Binding-site contacts:
Ligand atom C3 contacts residue HIS10 of chain 1.A at 3.9 Å.
Ligand atom O10 contacts residue GLY12 of chain 1.A at 4.5 Å.
Ligand atom S18 contacts residue ASP19 of chain 1.A at 3.6 Å (salt-bridge).
Ligand atom O9 contacts residue TRP5 of chain 1.A at 3.6 Å.
Ligand atom C2 contacts residue HIS10 of chain 1.A at 3.1 Å.
Ligand atom C6 contacts residue HIS4 of chain 1.A at 3.8 Å.
Ligand atom N8 contacts residue ASP19 of chain 1.A at 2.8 Å (salt-bridge).
Ligand atom O9 contacts residue ASP19 of chain 1.A at 3.4 Å (salt-bridge).
Ligand atom N8 contacts residue HIS15 of chain 1.A at 3.0 Å (h-bond).
Ligand atom O10 contacts residue TRP5 of chain 1.A at 3.8 Å.
Ligand atom S18 contacts residue TRP16 of chain 1.A at 4.3 Å.
Ligand atom C2 contacts residue ASN11 of chain 1.A at 3.9 Å.
Ligand atom C4 contacts residue ASP19 of chain 1.A at 4.0 Å.
Ligand atom O10 contacts residue ASN11 of chain 1.A at 3.7 Å.
Ligand atom N8 contacts residue TRP16 of chain 1.A at 3.9 Å.
Ligand atom C3 contacts residue HIS15 of chain 1.A at 3.8 Å.
Ligand atom C1 contacts residue HIS10 of chain 1.A at 4.1 Å.
Ligand atom O9 contacts residue PHE20 of chain 1.A at 3.8 Å.
Ligand atom O10 contacts residue TRP16 of chain 1.A at 3.3 Å.
Ligand atom N11 contacts residue HIS10 of chain 1.A at 4.0 Å.
Ligand atom C3 contacts residue ASN11 of chain 1.A at 4.0 Å.
Ligand atom N8 contacts residue LYS18 of chain 1.A at 4.1 Å.
Ligand atom C5 contacts residue ASP19 of chain 1.A at 3.8 Å.
Ligand atom O10 contacts residue HIS15 of chain 1.A at 3.6 Å.
Ligand atom S18 contacts residue TRP5 of chain 1.A at 4.2 Å.
Ligand atom S18 contacts residue HIS15 of chain 1.A at 4.0 Å.
Ligand atom C5 contacts residue HIS4 of chain 1.A at 4.0 Å.

The protein below binds the small molecule below.
Small molecule (SMILES): Nc1ccc(N=Nc2ccc(S(N)(=O)=O)cc2)cc1

Sequence of chain 1.A:
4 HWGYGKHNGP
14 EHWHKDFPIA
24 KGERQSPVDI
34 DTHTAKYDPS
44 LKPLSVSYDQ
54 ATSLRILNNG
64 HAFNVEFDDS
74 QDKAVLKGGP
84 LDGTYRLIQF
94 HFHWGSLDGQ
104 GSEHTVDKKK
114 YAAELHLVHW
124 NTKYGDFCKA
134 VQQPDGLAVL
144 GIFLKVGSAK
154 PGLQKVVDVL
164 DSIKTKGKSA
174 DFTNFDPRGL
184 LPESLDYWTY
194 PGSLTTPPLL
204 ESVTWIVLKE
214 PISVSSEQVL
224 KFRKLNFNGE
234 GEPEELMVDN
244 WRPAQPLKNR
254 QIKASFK